Sequence of chain 1.B:
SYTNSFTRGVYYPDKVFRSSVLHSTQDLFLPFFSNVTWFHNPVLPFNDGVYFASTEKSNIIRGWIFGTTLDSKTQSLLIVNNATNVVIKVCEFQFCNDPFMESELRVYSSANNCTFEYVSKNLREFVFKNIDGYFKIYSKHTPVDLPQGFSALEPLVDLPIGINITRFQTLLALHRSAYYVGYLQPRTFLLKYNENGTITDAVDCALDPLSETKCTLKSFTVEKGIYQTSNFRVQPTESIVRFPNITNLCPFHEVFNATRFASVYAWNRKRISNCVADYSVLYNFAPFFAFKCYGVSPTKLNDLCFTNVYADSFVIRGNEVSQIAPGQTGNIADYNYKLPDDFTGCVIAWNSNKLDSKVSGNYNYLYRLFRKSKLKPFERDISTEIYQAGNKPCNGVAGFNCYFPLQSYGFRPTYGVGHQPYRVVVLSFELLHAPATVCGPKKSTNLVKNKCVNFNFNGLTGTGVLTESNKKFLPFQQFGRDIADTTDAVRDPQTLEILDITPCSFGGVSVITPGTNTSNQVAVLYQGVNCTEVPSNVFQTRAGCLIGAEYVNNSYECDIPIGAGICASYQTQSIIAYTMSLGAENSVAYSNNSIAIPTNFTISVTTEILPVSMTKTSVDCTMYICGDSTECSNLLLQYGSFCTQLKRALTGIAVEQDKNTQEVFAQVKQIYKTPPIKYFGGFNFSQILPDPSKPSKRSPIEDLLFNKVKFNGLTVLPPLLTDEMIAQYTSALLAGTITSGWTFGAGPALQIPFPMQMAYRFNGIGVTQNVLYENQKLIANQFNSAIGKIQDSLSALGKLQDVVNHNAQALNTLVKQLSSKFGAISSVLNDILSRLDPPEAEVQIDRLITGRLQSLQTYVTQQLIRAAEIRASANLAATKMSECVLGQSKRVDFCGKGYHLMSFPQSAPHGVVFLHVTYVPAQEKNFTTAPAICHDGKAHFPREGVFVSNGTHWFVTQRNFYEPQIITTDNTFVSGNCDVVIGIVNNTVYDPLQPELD

Binding-site contacts:
Ligand atom C2 contacts residue ASN614 of chain 1.B at 2.5 Å.
Ligand atom O5 contacts residue ASN614 of chain 1.B at 2.4 Å (h-bond).
Ligand atom O5 contacts residue THR616 of chain 1.B at 4.4 Å.
Ligand atom N2 contacts residue ASN614 of chain 1.B at 2.9 Å (h-bond).
Ligand atom C8 contacts residue ASN614 of chain 1.B at 4.2 Å.
Ligand atom N2 contacts residue GLN642 of chain 1.B at 4.4 Å.
Ligand atom C1 contacts residue ASN614 of chain 1.B at 1.4 Å.
Ligand atom C3 contacts residue ASN614 of chain 1.B at 3.8 Å.
Ligand atom C1 contacts residue THR616 of chain 1.B at 4.1 Å.
Ligand atom C7 contacts residue ASN614 of chain 1.B at 3.9 Å.
Ligand atom C4 contacts residue ASN614 of chain 1.B at 4.2 Å.
Ligand atom C5 contacts residue ASN614 of chain 1.B at 3.7 Å.
Ligand atom C8 contacts residue GLN642 of chain 1.B at 4.0 Å.

The small molecule below binds the protein below.
Small molecule (SMILES): CC(=O)N[C@@H]1[C@@H](O)[C@H](O)[C@@H](CO)O[C@H]1O